Sequence of chain 1.I:
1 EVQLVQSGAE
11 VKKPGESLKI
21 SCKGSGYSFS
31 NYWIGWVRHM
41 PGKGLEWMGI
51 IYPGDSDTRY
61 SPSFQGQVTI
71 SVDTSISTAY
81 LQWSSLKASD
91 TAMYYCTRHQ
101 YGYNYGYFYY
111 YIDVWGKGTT

A protein and the small-molecule ligand that binds it are described below.
Small molecule (SMILES): CC(=O)N[C@@H]1[C@@H](O)[C@H](O)[C@@H](CO)O[C@H]1O

Binding-site contacts:
Ligand atom N2 contacts residue ASN343 of chain 1.E at 2.8 Å (h-bond).
Ligand atom O7 contacts residue ASN343 of chain 1.E at 2.8 Å (h-bond).
Ligand atom C1 contacts residue ASN104 of chain 1.I at 4.4 Å.
Ligand atom O5 contacts residue ASN104 of chain 1.I at 4.2 Å.
Ligand atom C8 contacts residue ASN343 of chain 1.E at 4.2 Å.
Ligand atom C3 contacts residue ASN343 of chain 1.E at 3.7 Å.
Ligand atom C8 contacts residue GLU340 of chain 1.E at 4.2 Å.
Ligand atom C1 contacts residue GLY339 of chain 1.E at 4.4 Å.
Ligand atom O6 contacts residue ASN104 of chain 1.I at 3.0 Å.
Ligand atom C5 contacts residue ASN343 of chain 1.E at 3.7 Å.
Ligand atom C6 contacts residue ASN104 of chain 1.I at 4.1 Å.
Ligand atom O6 contacts residue ASN343 of chain 1.E at 4.0 Å.
Ligand atom O6 contacts residue PHE108 of chain 1.I at 3.2 Å.
Ligand atom O5 contacts residue ASN343 of chain 1.E at 2.4 Å (h-bond).
Ligand atom C4 contacts residue ASN343 of chain 1.E at 4.2 Å.
Ligand atom C7 contacts residue ASN343 of chain 1.E at 3.0 Å.
Ligand atom C2 contacts residue ASN343 of chain 1.E at 2.4 Å.
Ligand atom C6 contacts residue PHE108 of chain 1.I at 4.0 Å (hydrophobic).
Ligand atom C1 contacts residue ASN343 of chain 1.E at 1.4 Å.
Ligand atom C5 contacts residue ASN104 of chain 1.I at 3.7 Å.

Sequence of chain 1.E:
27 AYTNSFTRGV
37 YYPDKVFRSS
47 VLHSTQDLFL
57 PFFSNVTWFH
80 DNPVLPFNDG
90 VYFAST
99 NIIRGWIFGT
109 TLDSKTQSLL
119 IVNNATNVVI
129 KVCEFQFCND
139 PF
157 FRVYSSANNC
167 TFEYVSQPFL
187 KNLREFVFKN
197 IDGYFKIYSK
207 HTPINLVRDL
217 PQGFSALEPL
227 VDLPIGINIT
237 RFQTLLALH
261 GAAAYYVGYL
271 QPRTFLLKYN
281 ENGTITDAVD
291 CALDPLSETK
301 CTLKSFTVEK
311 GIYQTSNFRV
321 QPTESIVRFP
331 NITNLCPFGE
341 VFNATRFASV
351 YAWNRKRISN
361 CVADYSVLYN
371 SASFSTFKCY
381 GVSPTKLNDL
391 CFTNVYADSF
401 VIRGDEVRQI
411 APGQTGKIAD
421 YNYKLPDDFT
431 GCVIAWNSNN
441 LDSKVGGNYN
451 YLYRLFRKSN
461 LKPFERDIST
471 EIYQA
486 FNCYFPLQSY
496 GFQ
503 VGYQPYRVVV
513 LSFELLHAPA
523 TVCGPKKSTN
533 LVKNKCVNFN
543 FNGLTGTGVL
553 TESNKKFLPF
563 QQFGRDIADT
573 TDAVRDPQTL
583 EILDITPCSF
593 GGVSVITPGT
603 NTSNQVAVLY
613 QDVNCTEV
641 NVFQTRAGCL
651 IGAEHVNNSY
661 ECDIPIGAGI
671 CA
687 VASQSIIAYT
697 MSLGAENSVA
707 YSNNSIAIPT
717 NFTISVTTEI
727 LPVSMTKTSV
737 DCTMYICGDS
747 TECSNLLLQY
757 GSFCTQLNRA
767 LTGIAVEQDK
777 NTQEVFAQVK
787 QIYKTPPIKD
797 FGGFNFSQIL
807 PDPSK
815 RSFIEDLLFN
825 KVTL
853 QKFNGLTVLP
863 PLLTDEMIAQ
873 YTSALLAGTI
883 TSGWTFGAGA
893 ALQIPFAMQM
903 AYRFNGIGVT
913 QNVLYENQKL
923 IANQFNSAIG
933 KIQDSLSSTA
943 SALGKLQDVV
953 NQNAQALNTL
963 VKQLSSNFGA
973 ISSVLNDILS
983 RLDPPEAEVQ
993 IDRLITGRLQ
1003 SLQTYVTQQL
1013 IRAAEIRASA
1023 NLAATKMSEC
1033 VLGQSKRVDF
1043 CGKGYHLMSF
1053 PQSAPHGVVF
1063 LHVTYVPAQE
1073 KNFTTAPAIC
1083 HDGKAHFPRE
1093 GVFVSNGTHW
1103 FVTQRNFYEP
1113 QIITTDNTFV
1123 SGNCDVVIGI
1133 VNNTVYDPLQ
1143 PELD